The protein below binds the small molecule below.
Small molecule (SMILES): CCCCCCCCCCCC[N+](C)(C)CCCS(=O)(=O)O

Binding-site contacts:
Ligand atom C8 contacts residue C151 of chain 20.D at 3.7 Å.
Ligand atom O1S contacts residue GLY222 of chain 20.A at 2.3 Å (h-bond).
Ligand atom S1 contacts residue ARG224 of chain 20.A at 4.3 Å.
Ligand atom O3S contacts residue PHE223 of chain 20.A at 3.9 Å.
Ligand atom O3S contacts residue TRP374 of chain 20.A at 3.3 Å.
Ligand atom C16 contacts residue ASP229 of chain 20.A at 4.3 Å.
Ligand atom C6 contacts residue C151 of chain 20.D at 4.2 Å.
Ligand atom O2S contacts residue GLY222 of chain 20.A at 3.3 Å (h-bond).
Ligand atom C2 contacts residue TRP374 of chain 20.A at 4.1 Å (hydrophobic).
Ligand atom S1 contacts residue GLY222 of chain 20.A at 3.0 Å (h-bond).
Ligand atom O3S contacts residue ARG224 of chain 20.A at 2.9 Å (salt-bridge).
Ligand atom O2S contacts residue ARG224 of chain 20.A at 4.5 Å.
Ligand atom C13 contacts residue C151 of chain 20.D at 4.5 Å.
Ligand atom O1S contacts residue LYS215 of chain 20.A at 2.7 Å (salt-bridge).
Ligand atom C9 contacts residue C151 of chain 20.D at 3.4 Å.
Ligand atom C12 contacts residue C151 of chain 20.D at 3.4 Å.
Ligand atom C10 contacts residue C151 of chain 20.D at 3.4 Å.
Ligand atom C11 contacts residue C151 of chain 20.D at 3.5 Å.
Ligand atom S1 contacts residue TRP374 of chain 20.A at 4.0 Å.
Ligand atom O1S contacts residue TRP374 of chain 20.A at 4.3 Å.
Ligand atom C3 contacts residue TRP374 of chain 20.A at 4.3 Å (hydrophobic).
Ligand atom C1 contacts residue TRP374 of chain 20.A at 3.6 Å (hydrophobic).
Ligand atom S1 contacts residue LYS215 of chain 20.A at 4.1 Å.
Ligand atom C7 contacts residue C151 of chain 20.D at 3.4 Å.
Ligand atom O3S contacts residue GLY222 of chain 20.A at 2.9 Å (h-bond).
Ligand atom O1S contacts residue PHE223 of chain 20.A at 4.5 Å.
Ligand atom C5 contacts residue C151 of chain 20.D at 4.0 Å.

Sequence of chain 20.A:
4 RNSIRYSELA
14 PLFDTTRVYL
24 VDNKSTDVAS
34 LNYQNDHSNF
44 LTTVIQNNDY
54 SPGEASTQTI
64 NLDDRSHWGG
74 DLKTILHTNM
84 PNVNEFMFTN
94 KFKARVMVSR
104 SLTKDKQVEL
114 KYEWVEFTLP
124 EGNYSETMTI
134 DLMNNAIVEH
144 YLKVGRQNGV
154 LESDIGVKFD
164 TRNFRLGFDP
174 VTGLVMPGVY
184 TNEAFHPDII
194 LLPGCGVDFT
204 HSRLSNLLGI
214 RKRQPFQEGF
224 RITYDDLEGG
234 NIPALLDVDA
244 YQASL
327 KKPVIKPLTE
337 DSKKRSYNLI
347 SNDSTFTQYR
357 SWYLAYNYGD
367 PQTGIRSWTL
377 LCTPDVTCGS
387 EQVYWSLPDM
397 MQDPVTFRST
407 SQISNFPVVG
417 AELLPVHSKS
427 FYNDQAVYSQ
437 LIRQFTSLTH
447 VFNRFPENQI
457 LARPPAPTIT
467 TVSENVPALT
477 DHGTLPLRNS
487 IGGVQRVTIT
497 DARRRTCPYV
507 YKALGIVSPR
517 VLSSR